This protein binds this small molecule.
Small molecule (SMILES): NC[C@@H]1O[C@H](O[C@H]2[C@@H](O)[C@H](O[C@@H]3[C@@H](O)[C@H](N)C[C@H](N)[C@H]3O[C@H]3O[C@H](CO)[C@@H](O)[C@H](O)[C@H]3N)O[C@@H]2CO)[C@H](N)[C@@H](O)[C@@H]1O

Binding-site contacts:
Ligand atom O61 contacts residue MG1 of chain 1.MRB at 4.2 Å.
Ligand atom C61 contacts residue MG1 of chain 1.MRB at 4.4 Å.
Ligand atom C61 contacts residue MG1 of chain 1.ORB at 4.2 Å.
Ligand atom O61 contacts residue MG1 of chain 1.ORB at 3.0 Å.